This small molecule binds to this protein.
Small molecule (SMILES): CCNc1cc2oc3c/c(=[NH+]/CC)c(C)cc-3c(-c3ccccc3C(=O)OCC)c2cc1C

Binding-site contacts:
Ligand atom C23 contacts residue VAL109 of chain 1.A at 3.4 Å (hydrophobic).
Ligand atom C25 contacts residue TYR38 of chain 1.A at 3.3 Å (hydrophobic).
Ligand atom C15 contacts residue ALA31 of chain 1.A at 3.4 Å (hydrophobic).
Ligand atom C22 contacts residue GLU135 of chain 1.A at 3.4 Å.
Ligand atom C20 contacts residue GLN27 of chain 1.A at 3.5 Å.
Ligand atom C29 contacts residue VAL105 of chain 1.A at 3.9 Å (hydrophobic).
Ligand atom C8 contacts residue TRP34 of chain 1.A at 3.8 Å (hydrophobic).
Ligand atom C25 contacts residue TYR137 of chain 1.A at 3.7 Å (hydrophobic).
Ligand atom C20 contacts residue ALA31 of chain 1.A at 3.7 Å (hydrophobic).
Ligand atom C4 contacts residue TYR38 of chain 1.A at 3.5 Å (hydrophobic).
Ligand atom N2 contacts residue TYR38 of chain 1.A at 2.8 Å (h-bond).
Ligand atom C11 contacts residue PRO106 of chain 1.A at 3.9 Å (hydrophobic).
Ligand atom C23 contacts residue TYR137 of chain 1.A at 3.8 Å (hydrophobic).
Ligand atom N1 contacts residue GLN27 of chain 1.A at 2.6 Å (h-bond).
Ligand atom O1 contacts residue TRP34 of chain 1.A at 3.4 Å (h-bond).
Ligand atom C1 contacts residue TRP34 of chain 1.A at 3.8 Å (hydrophobic).
Ligand atom O27 contacts residue VAL105 of chain 1.A at 3.2 Å (h-bond).
Ligand atom C7 contacts residue TRP34 of chain 1.A at 3.5 Å (hydrophobic).
Ligand atom C16 contacts residue ALA31 of chain 1.A at 3.1 Å (hydrophobic).
Ligand atom C23 contacts residue GLN27 of chain 1.A at 3.6 Å.
Ligand atom C22 contacts residue GLN27 of chain 1.A at 3.1 Å.
Ligand atom C24 contacts residue TYR38 of chain 1.A at 3.5 Å (hydrophobic).
Ligand atom C20 contacts residue GLN110 of chain 1.A at 3.6 Å.
Ligand atom C11 contacts residue GLN27 of chain 1.A at 3.7 Å.
Ligand atom O27 contacts residue PRO106 of chain 1.A at 3.2 Å.
Ligand atom C1 contacts residue VAL105 of chain 1.A at 3.7 Å (hydrophobic).
Ligand atom C12 contacts residue PRO106 of chain 1.A at 3.6 Å (hydrophobic).
Ligand atom O1 contacts residue VAL105 of chain 1.A at 3.7 Å.
Ligand atom C10 contacts residue TRP34 of chain 1.A at 3.5 Å (hydrophobic).
Ligand atom C21 contacts residue TYR38 of chain 1.A at 3.2 Å (hydrophobic).
Ligand atom C28 contacts residue VAL105 of chain 1.A at 3.4 Å (hydrophobic).
Ligand atom C13 contacts residue PRO106 of chain 1.A at 3.6 Å (hydrophobic).
Ligand atom N1 contacts residue ILE30 of chain 1.A at 3.7 Å.
Ligand atom C23 contacts residue GLU135 of chain 1.A at 3.6 Å.
Ligand atom C5 contacts residue TYR38 of chain 1.A at 3.5 Å (hydrophobic).
Ligand atom C15 contacts residue TRP34 of chain 1.A at 3.5 Å (hydrophobic).
Ligand atom C24 contacts residue TYR137 of chain 1.A at 3.5 Å (hydrophobic).
Ligand atom C10 contacts residue TYR137 of chain 1.A at 3.6 Å (hydrophobic).
Ligand atom O1 contacts residue TYR137 of chain 1.A at 3.5 Å (h-bond).
Ligand atom C29 contacts residue THR142 of chain 1.A at 3.0 Å.

Sequence of chain 1.A:
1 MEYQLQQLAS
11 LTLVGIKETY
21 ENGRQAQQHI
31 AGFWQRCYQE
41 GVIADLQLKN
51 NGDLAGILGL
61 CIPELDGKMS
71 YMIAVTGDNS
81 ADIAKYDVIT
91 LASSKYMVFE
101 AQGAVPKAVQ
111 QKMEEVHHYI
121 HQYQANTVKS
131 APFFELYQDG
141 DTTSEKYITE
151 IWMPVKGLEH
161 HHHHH